Binding-site contacts:
Ligand atom CA contacts residue ASN231 of chain 1.A at 3.7 Å.
Ligand atom O2P contacts residue ARG134 of chain 1.A at 2.9 Å (salt-bridge).
Ligand atom P contacts residue ARG61 of chain 1.A at 3.6 Å.
Ligand atom CG2 contacts residue VAL183 of chain 1.A at 3.7 Å (hydrophobic).
Ligand atom N contacts residue LEU179 of chain 1.A at 3.9 Å.
Ligand atom P contacts residue ARG134 of chain 1.A at 3.8 Å.
Ligand atom CB contacts residue TRP235 of chain 1.A at 3.8 Å (hydrophobic).
Ligand atom P contacts residue TYR135 of chain 1.A at 3.8 Å.
Ligand atom C contacts residue ASN180 of chain 1.A at 3.6 Å.
Ligand atom O contacts residue VAL183 of chain 1.A at 3.5 Å.
Ligand atom O contacts residue LYS127 of chain 1.A at 2.9 Å (salt-bridge).
Ligand atom O3P contacts residue ARG134 of chain 1.A at 2.9 Å (salt-bridge).
Ligand atom CG2 contacts residue ARG134 of chain 1.A at 3.8 Å.
Ligand atom O1P contacts residue LYS54 of chain 1.A at 2.7 Å (salt-bridge).
Ligand atom CB contacts residue ASN231 of chain 1.A at 3.6 Å.
Ligand atom O3P contacts residue LYS54 of chain 1.A at 3.5 Å (salt-bridge).
Ligand atom CB contacts residue ASN231 of chain 1.A at 3.6 Å.
Ligand atom O contacts residue ASN231 of chain 1.A at 3.0 Å (h-bond).
Ligand atom C contacts residue LYS127 of chain 1.A at 3.8 Å.
Ligand atom O3P contacts residue TYR135 of chain 1.A at 2.6 Å (h-bond).
Ligand atom CG1 contacts residue LEU179 of chain 1.A at 3.8 Å (hydrophobic).
Ligand atom N contacts residue ASN231 of chain 1.A at 2.8 Å (h-bond).
Ligand atom O contacts residue LEU179 of chain 1.A at 3.5 Å.
Ligand atom CD2 contacts residue ARG65 of chain 1.A at 3.9 Å.
Ligand atom P contacts residue LYS54 of chain 1.A at 3.6 Å.
Ligand atom OXT contacts residue LYS54 of chain 1.A at 3.7 Å.
Ligand atom CG2 contacts residue GLY176 of chain 1.A at 3.6 Å.
Ligand atom CA contacts residue LEU179 of chain 1.A at 3.7 Å (hydrophobic).
Ligand atom CA contacts residue ASN180 of chain 1.A at 3.2 Å.
Ligand atom CG2 contacts residue ASN180 of chain 1.A at 3.6 Å.
Ligand atom N contacts residue ASN180 of chain 1.A at 3.0 Å (h-bond).
Ligand atom CG contacts residue VAL183 of chain 1.A at 3.8 Å (hydrophobic).
Ligand atom O contacts residue ASN180 of chain 1.A at 2.9 Å (h-bond).
Ligand atom C contacts residue ASN231 of chain 1.A at 3.7 Å.
Ligand atom CA contacts residue ASN231 of chain 1.A at 3.5 Å.
Ligand atom O2P contacts residue ARG61 of chain 1.A at 2.9 Å (salt-bridge).
Ligand atom CB contacts residue ASN180 of chain 1.A at 3.2 Å.
Ligand atom C contacts residue ASN231 of chain 1.A at 3.9 Å.
Ligand atom CG1 contacts residue LEU227 of chain 1.A at 3.4 Å (hydrophobic).
Ligand atom O1P contacts residue ARG61 of chain 1.A at 2.9 Å (salt-bridge).

Sequence of chain 1.A:
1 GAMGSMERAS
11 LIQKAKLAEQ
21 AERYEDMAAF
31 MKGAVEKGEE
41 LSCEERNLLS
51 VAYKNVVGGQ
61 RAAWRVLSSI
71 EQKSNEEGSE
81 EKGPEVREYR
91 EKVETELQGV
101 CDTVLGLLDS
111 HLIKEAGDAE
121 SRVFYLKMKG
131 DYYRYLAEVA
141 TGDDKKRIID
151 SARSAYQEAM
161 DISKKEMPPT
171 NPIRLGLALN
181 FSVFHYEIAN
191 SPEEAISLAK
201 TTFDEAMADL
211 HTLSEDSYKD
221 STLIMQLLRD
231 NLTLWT

A small-molecule ligand and the protein it binds are described below.
Small molecule (SMILES): CC(C)[C@H](NC(=O)[C@@H](NC(=O)[C@H](C)NC(=O)[C@@H]1CCCN1C(=O)[C@@H](N)Cc1ccccc1)[C@@H](C)OP(=O)(O)O)C(=O)O